Sequence of chain 1.A:
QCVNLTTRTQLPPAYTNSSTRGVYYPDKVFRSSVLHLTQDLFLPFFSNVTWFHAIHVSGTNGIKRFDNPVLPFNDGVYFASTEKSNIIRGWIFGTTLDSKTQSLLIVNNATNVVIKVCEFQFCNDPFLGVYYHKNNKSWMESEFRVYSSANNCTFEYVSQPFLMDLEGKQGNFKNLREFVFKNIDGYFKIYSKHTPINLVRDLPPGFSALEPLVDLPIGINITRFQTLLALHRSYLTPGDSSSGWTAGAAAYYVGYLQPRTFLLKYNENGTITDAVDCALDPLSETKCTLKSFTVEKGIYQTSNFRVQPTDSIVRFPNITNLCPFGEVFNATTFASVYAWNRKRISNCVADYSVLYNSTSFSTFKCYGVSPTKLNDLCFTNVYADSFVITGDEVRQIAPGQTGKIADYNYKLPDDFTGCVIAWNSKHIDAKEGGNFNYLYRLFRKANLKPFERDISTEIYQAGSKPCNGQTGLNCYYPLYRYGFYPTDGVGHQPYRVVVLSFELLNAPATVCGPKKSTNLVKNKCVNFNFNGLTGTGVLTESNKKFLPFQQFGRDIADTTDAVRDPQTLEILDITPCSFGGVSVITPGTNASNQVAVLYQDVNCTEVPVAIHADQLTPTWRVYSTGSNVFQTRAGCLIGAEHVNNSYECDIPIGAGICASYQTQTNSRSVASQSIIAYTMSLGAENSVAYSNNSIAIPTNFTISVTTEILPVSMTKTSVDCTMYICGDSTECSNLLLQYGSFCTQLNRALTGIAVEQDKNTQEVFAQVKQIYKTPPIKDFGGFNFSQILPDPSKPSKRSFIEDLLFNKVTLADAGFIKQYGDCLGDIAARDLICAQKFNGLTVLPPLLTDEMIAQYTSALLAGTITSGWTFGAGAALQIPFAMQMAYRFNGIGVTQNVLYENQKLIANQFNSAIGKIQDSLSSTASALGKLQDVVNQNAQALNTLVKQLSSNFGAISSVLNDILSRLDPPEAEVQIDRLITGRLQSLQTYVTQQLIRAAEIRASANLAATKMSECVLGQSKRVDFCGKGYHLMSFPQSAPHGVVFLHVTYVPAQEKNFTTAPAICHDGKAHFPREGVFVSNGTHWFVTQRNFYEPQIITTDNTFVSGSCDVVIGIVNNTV

A small-molecule ligand and the protein it binds are described below.
Small molecule (SMILES): CC(=O)N[C@@H]1[C@@H](O)[C@H](O)[C@@H](CO)O[C@H]1O

Binding-site contacts:
Ligand atom O7 contacts residue ASN797 of chain 1.A at 3.6 Å (h-bond).
Ligand atom C6 contacts residue SER799 of chain 1.A at 3.7 Å.
Ligand atom O5 contacts residue GLN800 of chain 1.A at 3.2 Å (h-bond).
Ligand atom O5 contacts residue SER799 of chain 1.A at 3.1 Å (h-bond).
Ligand atom C1 contacts residue GLN800 of chain 1.A at 4.3 Å.
Ligand atom N2 contacts residue ASN797 of chain 1.A at 3.0 Å (h-bond).
Ligand atom C5 contacts residue ASN797 of chain 1.A at 3.6 Å.
Ligand atom C7 contacts residue ASN797 of chain 1.A at 3.4 Å.
Ligand atom C6 contacts residue GLN800 of chain 1.A at 3.2 Å.
Ligand atom C8 contacts residue ASN797 of chain 1.A at 3.6 Å.
Ligand atom C1 contacts residue SER799 of chain 1.A at 3.5 Å.
Ligand atom O6 contacts residue GLN800 of chain 1.A at 3.1 Å (h-bond).
Ligand atom O5 contacts residue ASN797 of chain 1.A at 2.4 Å (h-bond).
Ligand atom C3 contacts residue ASN797 of chain 1.A at 3.9 Å.
Ligand atom C5 contacts residue SER799 of chain 1.A at 3.6 Å.
Ligand atom C1 contacts residue ASN797 of chain 1.A at 1.5 Å.
Ligand atom C5 contacts residue GLN800 of chain 1.A at 3.8 Å.
Ligand atom O6 contacts residue SER799 of chain 1.A at 4.4 Å.
Ligand atom C4 contacts residue ASN797 of chain 1.A at 4.3 Å.
Ligand atom C2 contacts residue ASN797 of chain 1.A at 2.5 Å.